Sequence of chain 1.A:
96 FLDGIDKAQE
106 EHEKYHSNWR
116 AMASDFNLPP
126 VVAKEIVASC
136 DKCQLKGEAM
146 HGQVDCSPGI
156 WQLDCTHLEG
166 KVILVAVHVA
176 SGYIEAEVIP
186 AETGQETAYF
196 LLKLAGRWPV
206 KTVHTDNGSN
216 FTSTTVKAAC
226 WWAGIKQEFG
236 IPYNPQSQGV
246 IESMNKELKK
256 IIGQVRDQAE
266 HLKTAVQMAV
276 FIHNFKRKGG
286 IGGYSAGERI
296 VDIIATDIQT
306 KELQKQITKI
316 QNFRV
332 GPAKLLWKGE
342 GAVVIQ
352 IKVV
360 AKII

The protein below binds the small molecule below.
Small molecule (SMILES): O=C(NCc1c(F)cc(F)cc1F)c1cn2c(c(O)c1=O)C(=O)N1[C@H]3CC[C@H](C3)O[C@@H]1C2

Binding-site contacts:
Ligand atom OAD contacts residue GLU247 of chain 1.A at 3.1 Å (salt-bridge).
Ligand atom CAS contacts residue ASP211 of chain 1.A at 3.9 Å.
Ligand atom CAM contacts residue ASP211 of chain 1.A at 3.7 Å.
Ligand atom OAD contacts residue ASP211 of chain 1.A at 3.3 Å (salt-bridge).
Ligand atom CAL contacts residue ASN212 of chain 1.A at 3.6 Å.
Ligand atom CAV contacts residue PRO240 of chain 1.A at 3.7 Å (hydrophobic).
Ligand atom CAS contacts residue MG1 of chain 1.G at 3.0 Å.
Ligand atom CAH contacts residue GLN241 of chain 1.A at 3.3 Å.
Ligand atom CAW contacts residue MG1 of chain 1.H at 2.7 Å.
Ligand atom OAD contacts residue MG1 of chain 1.G at 1.9 Å.
Ligand atom CAX contacts residue MG1 of chain 1.H at 3.9 Å.
Ligand atom OAD contacts residue ASP159 of chain 1.A at 2.9 Å (salt-bridge).
Ligand atom OAC contacts residue GLU247 of chain 1.A at 2.5 Å (salt-bridge).
Ligand atom CAT contacts residue GLN241 of chain 1.A at 3.2 Å.
Ligand atom FAG contacts residue GLU247 of chain 1.A at 3.1 Å.
Ligand atom CAR contacts residue PRO240 of chain 1.A at 4.0 Å (hydrophobic).
Ligand atom CAM contacts residue GLY213 of chain 1.A at 3.2 Å.
Ligand atom CAY contacts residue PRO240 of chain 1.A at 3.9 Å (hydrophobic).
Ligand atom CAI contacts residue PRO240 of chain 1.A at 3.6 Å (hydrophobic).
Ligand atom OAC contacts residue ASP159 of chain 1.A at 3.8 Å.
Ligand atom CBC contacts residue ASP211 of chain 1.A at 4.0 Å.
Ligand atom OAQ contacts residue TYR238 of chain 1.A at 3.4 Å.
Ligand atom CBA contacts residue GLU247 of chain 1.A at 3.3 Å.
Ligand atom CAL contacts residue TYR238 of chain 1.A at 4.0 Å (hydrophobic).
Ligand atom NAP contacts residue GLU247 of chain 1.A at 3.9 Å.
Ligand atom OAD contacts residue MG1 of chain 1.H at 2.2 Å.
Ligand atom FAE contacts residue GLN241 of chain 1.A at 2.5 Å.
Ligand atom OAA contacts residue PRO240 of chain 1.A at 3.8 Å.
Ligand atom OAB contacts residue ASP211 of chain 1.A at 3.3 Å (salt-bridge).
Ligand atom CBC contacts residue GLY213 of chain 1.A at 3.8 Å.
Ligand atom CAZ contacts residue MG1 of chain 1.G at 3.5 Å.
Ligand atom CAT contacts residue PRO240 of chain 1.A at 3.7 Å (hydrophobic).
Ligand atom OAC contacts residue MG1 of chain 1.H at 1.8 Å.
Ligand atom OAB contacts residue MG1 of chain 1.G at 2.1 Å.
Ligand atom CAW contacts residue GLU247 of chain 1.A at 3.6 Å.
Ligand atom CAH contacts residue PRO240 of chain 1.A at 3.7 Å (hydrophobic).
Ligand atom CAW contacts residue MG1 of chain 1.G at 3.0 Å.
Ligand atom CAU contacts residue PRO240 of chain 1.A at 3.9 Å (hydrophobic).
Ligand atom CBA contacts residue MG1 of chain 1.H at 2.5 Å.
Ligand atom CAM contacts residue ASN212 of chain 1.A at 3.3 Å.